A protein and the small-molecule ligand that binds it are described below.
Small molecule (SMILES): NC(=O)CC[C@H](N)C(=O)O

Binding-site contacts:
Ligand atom OE1 contacts residue SER1026 of chain 1.A at 3.3 Å.
Ligand atom C contacts residue LYS993 of chain 1.A at 4.3 Å.
Ligand atom N contacts residue SER948 of chain 1.A at 4.3 Å.
Ligand atom CG contacts residue PO41 of chain 1.R at 3.1 Å.
Ligand atom CD contacts residue ASN1015 of chain 1.A at 4.1 Å.
Ligand atom O contacts residue ASP1025 of chain 1.A at 3.3 Å.
Ligand atom CA contacts residue ASP1025 of chain 1.A at 4.4 Å.
Ligand atom CB contacts residue SER1026 of chain 1.A at 3.8 Å.
Ligand atom CA contacts residue LYS993 of chain 1.A at 4.3 Å.
Ligand atom OXT contacts residue HIS995 of chain 1.A at 4.0 Å.
Ligand atom CB contacts residue ALA1022 of chain 1.A at 4.4 Å (hydrophobic).
Ligand atom CG contacts residue SER948 of chain 1.A at 4.5 Å.
Ligand atom CA contacts residue SER1026 of chain 1.A at 3.8 Å.
Ligand atom NE2 contacts residue VAL949 of chain 1.A at 4.0 Å.
Ligand atom CD contacts residue SER948 of chain 1.A at 4.3 Å.
Ligand atom NE2 contacts residue PO41 of chain 1.R at 3.8 Å.
Ligand atom N contacts residue LYS993 of chain 1.A at 3.7 Å.
Ligand atom NE2 contacts residue SER948 of chain 1.A at 4.3 Å.
Ligand atom NE2 contacts residue THR1016 of chain 1.A at 3.1 Å (h-bond).
Ligand atom N contacts residue SER1026 of chain 1.A at 4.5 Å.
Ligand atom OXT contacts residue LYS993 of chain 1.A at 3.8 Å.
Ligand atom NE2 contacts residue ARG950 of chain 1.A at 4.1 Å.
Ligand atom C contacts residue SER1026 of chain 1.A at 4.3 Å.
Ligand atom OE1 contacts residue THR1016 of chain 1.A at 3.8 Å.
Ligand atom CB contacts residue PO41 of chain 1.R at 4.4 Å.
Ligand atom CD contacts residue THR1017 of chain 1.A at 3.9 Å.
Ligand atom OE1 contacts residue THR1017 of chain 1.A at 3.1 Å (h-bond).
Ligand atom CD contacts residue PO41 of chain 1.R at 3.8 Å.
Ligand atom CD contacts residue SER1026 of chain 1.A at 4.2 Å.
Ligand atom N contacts residue ILE1029 of chain 1.A at 3.9 Å.
Ligand atom OXT contacts residue ASP1025 of chain 1.A at 3.7 Å.
Ligand atom OE1 contacts residue SER948 of chain 1.A at 4.4 Å.
Ligand atom C contacts residue ASP1025 of chain 1.A at 3.7 Å.
Ligand atom O contacts residue SER1026 of chain 1.A at 4.2 Å.
Ligand atom NE2 contacts residue THR1017 of chain 1.A at 4.0 Å.
Ligand atom OE1 contacts residue ASN1015 of chain 1.A at 3.1 Å (h-bond).
Ligand atom CD contacts residue THR1016 of chain 1.A at 3.9 Å.

Sequence of chain 1.A:
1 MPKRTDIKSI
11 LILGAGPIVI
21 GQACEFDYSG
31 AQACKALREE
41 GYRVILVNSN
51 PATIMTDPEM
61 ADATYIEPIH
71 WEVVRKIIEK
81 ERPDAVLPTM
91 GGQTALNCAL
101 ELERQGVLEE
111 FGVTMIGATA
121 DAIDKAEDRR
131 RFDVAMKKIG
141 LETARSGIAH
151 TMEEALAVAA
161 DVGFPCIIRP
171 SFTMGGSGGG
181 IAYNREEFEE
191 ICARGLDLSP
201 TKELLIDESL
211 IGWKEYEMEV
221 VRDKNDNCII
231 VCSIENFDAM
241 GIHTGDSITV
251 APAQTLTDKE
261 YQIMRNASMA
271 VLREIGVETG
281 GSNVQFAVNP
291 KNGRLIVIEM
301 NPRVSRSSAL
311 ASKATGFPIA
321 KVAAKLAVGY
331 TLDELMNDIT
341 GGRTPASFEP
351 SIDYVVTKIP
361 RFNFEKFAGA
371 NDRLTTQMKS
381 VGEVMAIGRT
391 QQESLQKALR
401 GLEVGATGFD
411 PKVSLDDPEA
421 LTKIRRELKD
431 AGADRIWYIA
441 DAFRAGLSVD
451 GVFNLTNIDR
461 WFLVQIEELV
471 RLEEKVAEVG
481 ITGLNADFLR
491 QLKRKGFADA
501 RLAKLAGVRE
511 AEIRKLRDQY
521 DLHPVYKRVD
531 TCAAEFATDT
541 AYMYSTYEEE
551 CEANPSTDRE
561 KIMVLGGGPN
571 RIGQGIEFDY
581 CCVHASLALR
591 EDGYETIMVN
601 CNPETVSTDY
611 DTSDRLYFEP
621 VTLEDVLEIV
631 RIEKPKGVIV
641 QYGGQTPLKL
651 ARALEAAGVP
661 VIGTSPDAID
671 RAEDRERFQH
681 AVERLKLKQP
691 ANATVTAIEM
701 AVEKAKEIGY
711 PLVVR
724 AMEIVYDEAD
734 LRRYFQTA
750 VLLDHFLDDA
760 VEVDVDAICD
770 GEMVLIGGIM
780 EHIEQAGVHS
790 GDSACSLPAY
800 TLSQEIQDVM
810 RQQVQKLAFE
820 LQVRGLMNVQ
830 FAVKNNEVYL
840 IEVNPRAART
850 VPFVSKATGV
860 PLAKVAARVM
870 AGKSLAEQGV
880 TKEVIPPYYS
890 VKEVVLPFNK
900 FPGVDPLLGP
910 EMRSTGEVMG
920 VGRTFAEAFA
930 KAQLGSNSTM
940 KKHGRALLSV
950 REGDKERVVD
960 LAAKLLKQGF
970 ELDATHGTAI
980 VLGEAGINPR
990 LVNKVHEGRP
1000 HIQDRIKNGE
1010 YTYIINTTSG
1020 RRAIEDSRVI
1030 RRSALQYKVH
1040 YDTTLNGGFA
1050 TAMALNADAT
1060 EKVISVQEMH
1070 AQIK